A protein and the small-molecule ligand that binds it are described below.
Small molecule (SMILES): CC[C@H](CO)Nc1nc(NCc2ccc(-c3ccccn3)cc2)c2ncn(C(C)C)c2n1

Binding-site contacts:
Ligand atom C8 contacts residue LEU135 of chain 1.C at 3.7 Å (hydrophobic).
Ligand atom C2B contacts residue GLU9 of chain 1.C at 3.6 Å.
Ligand atom CA' contacts residue LEU84 of chain 1.C at 3.2 Å (hydrophobic).
Ligand atom C3' contacts residue ILE11 of chain 1.C at 3.8 Å (hydrophobic).
Ligand atom N9 contacts residue LEU135 of chain 1.C at 3.6 Å.
Ligand atom C6 contacts residue LEU84 of chain 1.C at 3.8 Å (hydrophobic).
Ligand atom C11 contacts residue ALA32 of chain 1.C at 3.7 Å (hydrophobic).
Ligand atom C2' contacts residue HIS85 of chain 1.C at 3.5 Å.
Ligand atom C3B contacts residue GLU9 of chain 1.C at 3.2 Å.
Ligand atom N7 contacts residue LEU135 of chain 1.C at 3.6 Å.
Ligand atom O1 contacts residue GLY12 of chain 1.C at 3.5 Å.
Ligand atom O1 contacts residue GLU13 of chain 1.C at 3.6 Å (salt-bridge).
Ligand atom C6 contacts residue ILE11 of chain 1.C at 3.6 Å (hydrophobic).
Ligand atom C4B contacts residue LYS10 of chain 1.C at 3.6 Å.
Ligand atom C10 contacts residue VAL65 of chain 1.C at 3.5 Å (hydrophobic).
Ligand atom CA' contacts residue GLN86 of chain 1.C at 3.5 Å.
Ligand atom C8 contacts residue GLU82 of chain 1.C at 3.3 Å.
Ligand atom N9 contacts residue ALA32 of chain 1.C at 3.8 Å.
Ligand atom C5B contacts residue LYS10 of chain 1.C at 3.6 Å.
Ligand atom N6 contacts residue LEU84 of chain 1.C at 2.7 Å (h-bond).
Ligand atom C5 contacts residue LEU135 of chain 1.C at 3.4 Å (hydrophobic).
Ligand atom N7 contacts residue LEU84 of chain 1.C at 3.3 Å (h-bond).
Ligand atom N7 contacts residue ALA32 of chain 1.C at 3.8 Å.
Ligand atom C6 contacts residue LEU135 of chain 1.C at 3.8 Å (hydrophobic).
Ligand atom N1B contacts residue ILE11 of chain 1.C at 3.4 Å (h-bond).
Ligand atom CA' contacts residue HIS85 of chain 1.C at 3.8 Å.
Ligand atom C4' contacts residue ILE11 of chain 1.C at 3.5 Å (hydrophobic).
Ligand atom N1 contacts residue ILE11 of chain 1.C at 3.6 Å.
Ligand atom C11 contacts residue PHE81 of chain 1.C at 3.2 Å (hydrophobic).
Ligand atom C4 contacts residue LEU135 of chain 1.C at 3.5 Å (hydrophobic).
Ligand atom C14 contacts residue ASN133 of chain 1.C at 3.6 Å.
Ligand atom C8 contacts residue ALA32 of chain 1.C at 3.4 Å (hydrophobic).
Ligand atom C2B contacts residue ILE11 of chain 1.C at 3.8 Å (hydrophobic).
Ligand atom C15 contacts residue GLY14 of chain 1.C at 3.6 Å.
Ligand atom C1' contacts residue HIS85 of chain 1.C at 3.8 Å.
Ligand atom C5' contacts residue ILE11 of chain 1.C at 3.7 Å (hydrophobic).
Ligand atom C10 contacts residue PHE81 of chain 1.C at 3.8 Å (hydrophobic).
Ligand atom C1B contacts residue ILE11 of chain 1.C at 3.6 Å (hydrophobic).
Ligand atom C13 contacts residue GLN132 of chain 1.C at 3.7 Å.
Ligand atom O1 contacts residue GLY14 of chain 1.C at 3.7 Å.

Sequence of chain 1.C:
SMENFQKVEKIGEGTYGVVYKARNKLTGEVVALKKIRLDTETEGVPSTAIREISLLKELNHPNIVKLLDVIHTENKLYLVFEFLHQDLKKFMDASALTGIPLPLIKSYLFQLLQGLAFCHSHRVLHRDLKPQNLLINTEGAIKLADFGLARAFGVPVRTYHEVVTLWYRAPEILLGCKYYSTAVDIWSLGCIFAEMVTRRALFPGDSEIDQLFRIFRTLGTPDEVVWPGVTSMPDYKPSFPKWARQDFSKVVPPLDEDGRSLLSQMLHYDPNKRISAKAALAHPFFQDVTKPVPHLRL